Binding-site contacts:
Ligand atom C6 contacts residue ALA330 of chain 1.A at 3.8 Å (hydrophobic).
Ligand atom O5 contacts residue ARG280 of chain 1.A at 3.0 Å (salt-bridge).
Ligand atom O1 contacts residue TRP311 of chain 1.A at 3.8 Å.
Ligand atom O5 contacts residue ASP282 of chain 1.A at 3.1 Å (salt-bridge).
Ligand atom O6 contacts residue ALA330 of chain 1.A at 4.3 Å.
Ligand atom C6 contacts residue ARG280 of chain 1.A at 3.7 Å.
Ligand atom C5 contacts residue ARG280 of chain 1.A at 3.8 Å.
Ligand atom C6 contacts residue TRP311 of chain 1.A at 4.0 Å (hydrophobic).
Ligand atom C6 contacts residue VAL307 of chain 1.A at 4.0 Å (hydrophobic).
Ligand atom O4 contacts residue LYS286 of chain 1.A at 2.9 Å (salt-bridge).
Ligand atom C2 contacts residue LYS286 of chain 1.A at 4.4 Å.
Ligand atom C1 contacts residue TRP311 of chain 1.A at 3.7 Å (hydrophobic).
Ligand atom O1 contacts residue ARG280 of chain 1.A at 3.9 Å.
Ligand atom O2 contacts residue TYR422 of chain 1.A at 4.3 Å.
Ligand atom O5 contacts residue TRP311 of chain 1.A at 3.2 Å.
Ligand atom C6 contacts residue ASP282 of chain 1.A at 3.5 Å.
Ligand atom O3 contacts residue TRP311 of chain 1.A at 4.3 Å.
Ligand atom C3 contacts residue TRP311 of chain 1.A at 3.7 Å (hydrophobic).
Ligand atom O6 contacts residue ASP282 of chain 1.A at 2.7 Å (salt-bridge).
Ligand atom C6 contacts residue CYS308 of chain 1.A at 4.3 Å (hydrophobic).
Ligand atom C5 contacts residue TRP311 of chain 1.A at 3.5 Å (hydrophobic).
Ligand atom C4 contacts residue TRP311 of chain 1.A at 3.9 Å (hydrophobic).
Ligand atom O6 contacts residue VAL307 of chain 1.A at 3.5 Å.
Ligand atom O3 contacts residue LYS286 of chain 1.A at 4.3 Å.
Ligand atom C6 contacts residue TYR422 of chain 1.A at 3.2 Å (hydrophobic).
Ligand atom O6 contacts residue ARG280 of chain 1.A at 4.0 Å.
Ligand atom C4 contacts residue LYS286 of chain 1.A at 3.8 Å.
Ligand atom O6 contacts residue TYR422 of chain 1.A at 4.3 Å.
Ligand atom O4 contacts residue TRP311 of chain 1.A at 3.3 Å.
Ligand atom C1 contacts residue ARG280 of chain 1.A at 3.7 Å.
Ligand atom O6 contacts residue ASN337 of chain 1.A at 4.2 Å.
Ligand atom C2 contacts residue ASP282 of chain 1.A at 4.4 Å.
Ligand atom O6 contacts residue VAL281 of chain 1.A at 3.6 Å (h-bond).
Ligand atom C5 contacts residue ASP282 of chain 1.A at 3.9 Å.
Ligand atom C2 contacts residue TRP311 of chain 1.A at 4.3 Å (hydrophobic).
Ligand atom O6 contacts residue GLY283 of chain 1.A at 4.2 Å.
Ligand atom C5 contacts residue TYR422 of chain 1.A at 4.1 Å (hydrophobic).
Ligand atom C1 contacts residue LYS286 of chain 1.A at 4.4 Å.
Ligand atom C1 contacts residue ASP282 of chain 1.A at 4.0 Å.
Ligand atom O2 contacts residue LYS286 of chain 1.A at 3.4 Å (salt-bridge).

This protein binds this small molecule.
Small molecule (SMILES): OC[C@H]1O[C@H](O[C@@H]2[C@@H](O)[C@@H](O)O[C@H](CO)[C@H]2O)[C@H](O)[C@@H](O)[C@@H]1O

Sequence of chain 1.A:
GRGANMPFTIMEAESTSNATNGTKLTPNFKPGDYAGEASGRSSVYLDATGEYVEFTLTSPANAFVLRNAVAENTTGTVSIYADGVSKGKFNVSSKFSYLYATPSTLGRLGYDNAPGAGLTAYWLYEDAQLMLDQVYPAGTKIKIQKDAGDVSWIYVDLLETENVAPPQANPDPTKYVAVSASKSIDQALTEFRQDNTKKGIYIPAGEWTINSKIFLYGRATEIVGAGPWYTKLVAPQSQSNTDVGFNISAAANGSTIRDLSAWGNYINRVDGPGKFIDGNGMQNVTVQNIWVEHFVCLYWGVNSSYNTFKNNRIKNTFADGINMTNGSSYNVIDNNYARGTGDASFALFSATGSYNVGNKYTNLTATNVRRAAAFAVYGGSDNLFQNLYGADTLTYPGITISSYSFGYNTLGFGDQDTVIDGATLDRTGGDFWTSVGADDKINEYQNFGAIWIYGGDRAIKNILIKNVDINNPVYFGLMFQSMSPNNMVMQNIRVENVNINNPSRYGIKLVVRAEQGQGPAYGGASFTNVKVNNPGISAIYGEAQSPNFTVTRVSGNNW